Binding-site contacts:
Ligand atom C3 contacts residue ARG221 of chain 1.D at 4.0 Å.
Ligand atom N5 contacts residue ARG221 of chain 1.C at 3.3 Å.
Ligand atom C1 contacts residue ARG221 of chain 1.D at 3.5 Å.
Ligand atom C2 contacts residue ARG221 of chain 1.C at 4.0 Å.
Ligand atom N5 contacts residue ARG221 of chain 1.D at 3.2 Å (salt-bridge).
Ligand atom C4 contacts residue ARG221 of chain 1.D at 3.3 Å.
Ligand atom C2 contacts residue ARG221 of chain 1.D at 3.5 Å.
Ligand atom C3 contacts residue ARG221 of chain 1.C at 3.7 Å.
Ligand atom C4 contacts residue ARG221 of chain 1.C at 3.5 Å.
Ligand atom C1 contacts residue ARG221 of chain 1.C at 3.1 Å.

Sequence of chain 1.D:
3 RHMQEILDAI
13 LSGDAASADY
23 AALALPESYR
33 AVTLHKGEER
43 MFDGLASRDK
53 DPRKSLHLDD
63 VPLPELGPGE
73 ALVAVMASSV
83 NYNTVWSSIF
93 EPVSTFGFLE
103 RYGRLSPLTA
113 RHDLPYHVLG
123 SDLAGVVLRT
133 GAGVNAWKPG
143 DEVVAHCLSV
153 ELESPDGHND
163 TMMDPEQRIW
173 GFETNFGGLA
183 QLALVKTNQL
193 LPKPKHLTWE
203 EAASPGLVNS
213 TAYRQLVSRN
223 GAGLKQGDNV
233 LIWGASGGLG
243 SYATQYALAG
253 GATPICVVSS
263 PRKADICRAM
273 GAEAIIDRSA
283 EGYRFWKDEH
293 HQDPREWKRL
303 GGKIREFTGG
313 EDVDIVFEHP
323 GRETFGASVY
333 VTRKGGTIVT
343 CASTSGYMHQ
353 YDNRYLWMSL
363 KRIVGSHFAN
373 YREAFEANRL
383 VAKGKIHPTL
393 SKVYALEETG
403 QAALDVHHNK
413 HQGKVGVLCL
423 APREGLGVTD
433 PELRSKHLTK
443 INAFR

Sequence of chain 1.C:
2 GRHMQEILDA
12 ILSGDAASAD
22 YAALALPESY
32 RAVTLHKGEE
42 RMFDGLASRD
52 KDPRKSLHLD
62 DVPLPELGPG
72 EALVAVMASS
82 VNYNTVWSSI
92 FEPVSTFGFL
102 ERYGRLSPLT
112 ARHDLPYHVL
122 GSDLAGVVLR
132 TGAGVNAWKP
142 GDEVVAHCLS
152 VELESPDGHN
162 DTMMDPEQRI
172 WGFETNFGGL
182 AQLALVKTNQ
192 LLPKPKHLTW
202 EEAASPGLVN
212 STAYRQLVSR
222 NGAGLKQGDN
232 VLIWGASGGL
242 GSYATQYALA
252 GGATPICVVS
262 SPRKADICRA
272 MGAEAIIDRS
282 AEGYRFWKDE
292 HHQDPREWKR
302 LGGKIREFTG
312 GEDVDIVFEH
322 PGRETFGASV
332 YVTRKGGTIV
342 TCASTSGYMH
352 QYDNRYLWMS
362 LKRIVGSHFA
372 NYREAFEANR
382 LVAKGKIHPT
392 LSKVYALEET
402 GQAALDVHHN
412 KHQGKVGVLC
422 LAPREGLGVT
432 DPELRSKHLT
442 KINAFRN

A small-molecule ligand and the protein it binds are described below.
Small molecule (SMILES): C1CCNC1